Sequence of chain 1.B:
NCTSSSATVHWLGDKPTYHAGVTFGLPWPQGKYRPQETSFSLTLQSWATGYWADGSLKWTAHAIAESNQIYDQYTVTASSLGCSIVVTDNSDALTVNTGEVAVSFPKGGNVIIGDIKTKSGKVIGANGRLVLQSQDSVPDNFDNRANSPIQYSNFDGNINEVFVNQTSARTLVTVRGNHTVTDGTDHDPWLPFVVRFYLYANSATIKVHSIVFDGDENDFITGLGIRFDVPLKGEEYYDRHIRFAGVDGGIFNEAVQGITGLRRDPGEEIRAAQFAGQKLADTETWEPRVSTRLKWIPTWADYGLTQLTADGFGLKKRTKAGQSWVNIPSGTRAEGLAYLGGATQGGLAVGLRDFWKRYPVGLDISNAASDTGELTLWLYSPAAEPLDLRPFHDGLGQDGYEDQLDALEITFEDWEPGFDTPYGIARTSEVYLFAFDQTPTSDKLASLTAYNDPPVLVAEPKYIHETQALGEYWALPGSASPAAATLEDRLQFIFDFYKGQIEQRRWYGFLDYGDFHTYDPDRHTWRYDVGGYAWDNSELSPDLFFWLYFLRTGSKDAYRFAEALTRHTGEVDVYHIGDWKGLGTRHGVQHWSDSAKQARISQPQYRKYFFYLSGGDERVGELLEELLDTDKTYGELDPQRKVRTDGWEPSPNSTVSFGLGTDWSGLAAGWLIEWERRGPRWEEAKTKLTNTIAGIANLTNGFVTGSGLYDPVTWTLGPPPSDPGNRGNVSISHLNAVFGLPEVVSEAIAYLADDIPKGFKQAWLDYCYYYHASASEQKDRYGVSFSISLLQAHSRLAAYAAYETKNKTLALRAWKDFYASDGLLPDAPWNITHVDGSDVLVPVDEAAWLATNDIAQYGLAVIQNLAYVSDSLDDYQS

This small molecule binds to this protein.
Small molecule (SMILES): C[C@@H]1O[C@@H](O)[C@H](O[C@H]2O[C@H](C(=O)O)[C@H](O[C@@H]3O[C@@H](C)[C@H](O)[C@@H](O)[C@H]3O[C@H]3OC(C(=O)O)=C[C@H](O)[C@H]3O)[C@H](O)[C@H]2O)[C@H](O)[C@H]1O

Sequence of chain 1.A:
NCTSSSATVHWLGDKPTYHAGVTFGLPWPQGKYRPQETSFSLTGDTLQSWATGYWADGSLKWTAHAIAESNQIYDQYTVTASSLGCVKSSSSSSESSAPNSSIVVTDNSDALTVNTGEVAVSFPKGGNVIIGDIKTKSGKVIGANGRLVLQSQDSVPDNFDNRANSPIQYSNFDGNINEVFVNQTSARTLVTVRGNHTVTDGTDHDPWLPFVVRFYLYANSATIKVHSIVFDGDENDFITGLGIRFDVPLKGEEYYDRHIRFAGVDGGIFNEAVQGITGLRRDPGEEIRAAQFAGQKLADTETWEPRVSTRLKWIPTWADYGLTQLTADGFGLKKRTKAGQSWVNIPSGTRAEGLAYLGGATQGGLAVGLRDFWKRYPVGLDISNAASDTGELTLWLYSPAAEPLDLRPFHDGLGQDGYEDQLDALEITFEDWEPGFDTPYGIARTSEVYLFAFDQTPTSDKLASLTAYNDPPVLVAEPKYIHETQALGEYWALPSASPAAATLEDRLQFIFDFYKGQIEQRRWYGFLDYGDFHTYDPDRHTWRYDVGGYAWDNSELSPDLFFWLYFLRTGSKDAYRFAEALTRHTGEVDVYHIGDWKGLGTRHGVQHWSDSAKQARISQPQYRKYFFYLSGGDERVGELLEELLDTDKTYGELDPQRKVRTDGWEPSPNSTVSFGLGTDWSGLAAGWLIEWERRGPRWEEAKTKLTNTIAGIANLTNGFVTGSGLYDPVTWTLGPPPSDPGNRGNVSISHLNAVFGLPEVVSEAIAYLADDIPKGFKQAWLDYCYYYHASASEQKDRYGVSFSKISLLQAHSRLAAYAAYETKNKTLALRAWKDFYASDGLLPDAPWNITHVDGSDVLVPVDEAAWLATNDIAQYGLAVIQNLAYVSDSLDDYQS

Binding-site contacts:
Ligand atom C6 contacts residue ASN881 of chain 1.A at 3.2 Å.
Ligand atom C3 contacts residue ARG627 of chain 1.A at 3.4 Å.
Ligand atom O6B contacts residue GLU566 of chain 1.A at 2.8 Å (salt-bridge).
Ligand atom C3 contacts residue PHE437 of chain 1.A at 3.6 Å (hydrophobic).
Ligand atom O3 contacts residue ARG613 of chain 1.A at 3.6 Å (salt-bridge).
Ligand atom C5 contacts residue GLN625 of chain 1.A at 3.8 Å.
Ligand atom O2 contacts residue HIS761 of chain 1.A at 3.5 Å.
Ligand atom C6 contacts residue GLU566 of chain 1.A at 3.4 Å.
Ligand atom O4 contacts residue HIS544 of chain 1.A at 3.9 Å.
Ligand atom O6A contacts residue ARG288 of chain 1.B at 2.9 Å (salt-bridge).
Ligand atom C6 contacts residue ARG613 of chain 1.A at 3.8 Å.
Ligand atom O2 contacts residue SER817 of chain 1.A at 2.9 Å (h-bond).
Ligand atom C6 contacts residue PHE437 of chain 1.A at 3.8 Å (hydrophobic).
Ligand atom O5 contacts residue PHE437 of chain 1.A at 3.5 Å.
Ligand atom O6B contacts residue LEU762 of chain 1.A at 3.4 Å.
Ligand atom C4 contacts residue GLN625 of chain 1.A at 3.7 Å.
Ligand atom O4 contacts residue PHE437 of chain 1.A at 3.7 Å.
Ligand atom O6A contacts residue GLU566 of chain 1.A at 3.3 Å (salt-bridge).
Ligand atom C6 contacts residue ARG289 of chain 1.B at 3.1 Å.
Ligand atom C3 contacts residue GLN625 of chain 1.A at 3.9 Å.
Ligand atom C4 contacts residue ARG627 of chain 1.A at 3.8 Å.
Ligand atom O4 contacts residue PHE437 of chain 1.A at 3.7 Å.
Ligand atom O6A contacts residue HIS614 of chain 1.A at 3.1 Å.
Ligand atom C1 contacts residue HIS761 of chain 1.A at 3.4 Å.
Ligand atom O4 contacts residue GLN625 of chain 1.A at 2.9 Å (h-bond).
Ligand atom O6B contacts residue ARG289 of chain 1.B at 2.9 Å (salt-bridge).
Ligand atom O4 contacts residue ARG627 of chain 1.A at 3.1 Å (salt-bridge).
Ligand atom O5 contacts residue ARG613 of chain 1.A at 3.2 Å (salt-bridge).
Ligand atom O5 contacts residue HIS761 of chain 1.A at 3.2 Å (h-bond).
Ligand atom C6 contacts residue PRO666 of chain 1.A at 3.4 Å (hydrophobic).
Ligand atom C6 contacts residue GLN667 of chain 1.A at 3.4 Å.
Ligand atom O1 contacts residue ASP439 of chain 1.A at 2.7 Å (salt-bridge).
Ligand atom O5 contacts residue ARG288 of chain 1.B at 3.5 Å (salt-bridge).
Ligand atom O3 contacts residue ARG627 of chain 1.A at 2.5 Å (salt-bridge).
Ligand atom O6A contacts residue ARG613 of chain 1.A at 2.7 Å (salt-bridge).
Ligand atom O6A contacts residue ARG627 of chain 1.A at 4.0 Å.
Ligand atom C2 contacts residue ARG288 of chain 1.B at 4.0 Å.
Ligand atom O6A contacts residue PHE437 of chain 1.A at 3.5 Å.
Ligand atom O4 contacts residue ASN881 of chain 1.A at 3.7 Å.
Ligand atom O6A contacts residue ARG289 of chain 1.B at 2.7 Å (salt-bridge).